Binding-site contacts:
Ligand atom P contacts residue LYS57 of chain 21.C at 3.1 Å.
Ligand atom O5' contacts residue LYS57 of chain 21.C at 2.8 Å (salt-bridge).
Ligand atom N9 contacts residue LYS61 of chain 26.C at 3.8 Å.
Ligand atom O5' contacts residue LYS89 of chain 21.C at 3.2 Å (salt-bridge).
Ligand atom C5 contacts residue THR45 of chain 26.C at 3.4 Å.
Ligand atom C5' contacts residue ARG49 of chain 21.C at 2.6 Å.
Ligand atom OP2 contacts residue LYS57 of chain 21.C at 3.0 Å (salt-bridge).
Ligand atom O3' contacts residue ARG49 of chain 21.C at 3.6 Å (salt-bridge).
Ligand atom N1 contacts residue SER47 of chain 26.C at 2.7 Å (h-bond).
Ligand atom P contacts residue SER51 of chain 21.C at 3.2 Å.
Ligand atom N1 contacts residue THR59 of chain 26.C at 3.4 Å.
Ligand atom OP1 contacts residue LYS89 of chain 21.C at 3.5 Å (salt-bridge).
Ligand atom OP2 contacts residue LYS89 of chain 21.C at 3.5 Å (salt-bridge).
Ligand atom OP2 contacts residue LYS43 of chain 26.C at 2.7 Å (salt-bridge).
Ligand atom N7 contacts residue THR45 of chain 26.C at 2.7 Å (h-bond).
Ligand atom O4' contacts residue LYS61 of chain 26.C at 3.7 Å.
Ligand atom C5' contacts residue LYS57 of chain 21.C at 3.8 Å.
Ligand atom P contacts residue ARG49 of chain 21.C at 3.7 Å.
Ligand atom C8 contacts residue LYS61 of chain 26.C at 3.6 Å.
Ligand atom OP2 contacts residue LYS57 of chain 21.C at 3.5 Å (salt-bridge).
Ligand atom OP2 contacts residue TYR85 of chain 26.C at 2.6 Å (h-bond).
Ligand atom C4' contacts residue ARG49 of chain 21.C at 3.6 Å.
Ligand atom O3' contacts residue SER51 of chain 21.C at 3.3 Å (h-bond).
Ligand atom OP1 contacts residue SER51 of chain 21.C at 2.7 Å (h-bond).
Ligand atom C6 contacts residue THR45 of chain 26.C at 3.4 Å.
Ligand atom N7 contacts residue TYR85 of chain 26.C at 3.8 Å.
Ligand atom N6 contacts residue THR59 of chain 26.C at 2.7 Å (h-bond).
Ligand atom OP1 contacts residue ASN55 of chain 21.C at 3.2 Å.
Ligand atom OP1 contacts residue LYS57 of chain 21.C at 2.9 Å.
Ligand atom OP1 contacts residue ARG49 of chain 21.C at 2.6 Å (salt-bridge).
Ligand atom C6 contacts residue THR59 of chain 26.C at 3.5 Å.
Ligand atom O5' contacts residue ARG49 of chain 21.C at 3.6 Å (salt-bridge).
Ligand atom N6 contacts residue CYS46 of chain 26.C at 3.6 Å (h-bond).
Ligand atom OP2 contacts residue THR91 of chain 21.C at 3.7 Å.
Ligand atom C2 contacts residue SER47 of chain 26.C at 3.2 Å.
Ligand atom OP1 contacts residue SER52 of chain 21.C at 3.1 Å.
Ligand atom OP2 contacts residue SER51 of chain 21.C at 3.3 Å (h-bond).
Ligand atom N6 contacts residue THR45 of chain 26.C at 2.8 Å (h-bond).
Ligand atom OP1 contacts residue ASN55 of chain 21.C at 3.0 Å (h-bond).
Ligand atom N7 contacts residue LYS61 of chain 26.C at 3.4 Å.

A small-molecule ligand and the protein it binds are described below.
Small molecule (SMILES): Nc1ccn([C@@H]2O[C@H](CO[P](=O)(O)O[C@H]3[C@@H](O)[C@H](n4cnc5c(N)ncnc54)O[C@@H]3CO[P](=O)(O)O[C@H]3[C@@H](O)[C@H](n4cnc5c(=O)nc(N)[nH]c54)O[C@@H]3CO[P](=O)(O)O[C@H]3[C@@H](O)[C@H](n4cnc5c(N)ncnc54)O[C@@H]3CO[P](=O)(O)O[C@H]3[C@@H](O)[C@H](n4cnc5c(N)ncnc54)O[C@@H]3CO[P](=O)(O)O[C@H]3[C@@H](O)[C@H](n4ccc(=O)[nH]c4=O)O[C@@H]3CO[P](=O)(O)O[C@H]3[C@@H](O)[C@H](n4ccc(N)nc4=O)O[C@@H]3CO[P](=O)(O)O[C@H]3[C@@H](O)[C@H](n4ccc(=O)[nH]c4=O)O[C@@H]3CO[P](=O)(O)O[C@H]3[C@@H](O)[C@H](n4cnc5c(=O)nc(N)[nH]c54)O[C@@H]3CO)[C@@H](O)[C@H]2O)c(=O)n1

Sequence of chain 21.C:
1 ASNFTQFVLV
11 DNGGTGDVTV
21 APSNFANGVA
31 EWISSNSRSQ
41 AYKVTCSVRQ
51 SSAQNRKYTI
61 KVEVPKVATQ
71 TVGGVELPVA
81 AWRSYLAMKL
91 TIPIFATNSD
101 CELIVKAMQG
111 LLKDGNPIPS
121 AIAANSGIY

Sequence of chain 26.C:
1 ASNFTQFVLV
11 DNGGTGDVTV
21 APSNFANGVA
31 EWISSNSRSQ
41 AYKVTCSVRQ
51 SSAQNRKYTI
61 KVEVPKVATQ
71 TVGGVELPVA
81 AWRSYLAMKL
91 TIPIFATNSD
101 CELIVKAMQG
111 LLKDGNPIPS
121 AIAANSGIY